A small-molecule ligand and the protein it binds are described below.
Small molecule (SMILES): CC(=O)N[C@H]1[C@H](O[C@H]2[C@H](O)[C@@H](NC(C)=O)CO[C@@H]2CO)O[C@H](CO)[C@@H](O)[C@@H]1O

Binding-site contacts:
Ligand atom C5 contacts residue ASN188 of chain 2.E at 3.6 Å.
Ligand atom C4 contacts residue ASN188 of chain 2.E at 4.2 Å.
Ligand atom C7 contacts residue ASN188 of chain 2.E at 3.9 Å.
Ligand atom O7 contacts residue ASN188 of chain 2.E at 4.2 Å.
Ligand atom C3 contacts residue ASN188 of chain 2.E at 3.9 Å.
Ligand atom O6 contacts residue ASN188 of chain 2.E at 4.5 Å.
Ligand atom O5 contacts residue ASN188 of chain 2.E at 2.3 Å (h-bond).
Ligand atom C2 contacts residue ASN188 of chain 2.E at 2.6 Å.
Ligand atom N2 contacts residue ASN188 of chain 2.E at 3.1 Å (h-bond).
Ligand atom C1 contacts residue ASN188 of chain 2.E at 1.4 Å.

Sequence of chain 2.E:
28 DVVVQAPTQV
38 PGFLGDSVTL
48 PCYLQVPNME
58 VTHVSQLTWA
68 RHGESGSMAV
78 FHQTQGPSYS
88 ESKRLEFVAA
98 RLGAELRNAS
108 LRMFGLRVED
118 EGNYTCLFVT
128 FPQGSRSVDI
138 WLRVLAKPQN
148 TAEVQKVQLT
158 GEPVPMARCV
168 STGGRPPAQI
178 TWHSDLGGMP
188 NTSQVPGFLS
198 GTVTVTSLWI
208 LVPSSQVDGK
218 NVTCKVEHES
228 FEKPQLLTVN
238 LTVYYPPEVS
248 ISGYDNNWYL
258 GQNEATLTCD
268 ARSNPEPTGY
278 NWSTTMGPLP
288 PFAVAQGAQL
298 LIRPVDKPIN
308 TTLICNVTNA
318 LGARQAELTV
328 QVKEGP